Binding-site contacts:
Ligand atom C4 contacts residue ASN343 of chain 1.J at 4.3 Å.
Ligand atom C7 contacts residue PHE342 of chain 1.J at 4.4 Å (hydrophobic).
Ligand atom C8 contacts residue PHE342 of chain 1.J at 3.4 Å (hydrophobic).
Ligand atom C7 contacts residue ASN343 of chain 1.J at 3.8 Å.
Ligand atom O5 contacts residue ASN343 of chain 1.J at 2.3 Å (h-bond).
Ligand atom C3 contacts residue ASN343 of chain 1.J at 3.8 Å.
Ligand atom N2 contacts residue ASN343 of chain 1.J at 2.9 Å (h-bond).
Ligand atom O7 contacts residue ASN343 of chain 1.J at 4.2 Å.
Ligand atom N2 contacts residue PHE342 of chain 1.J at 4.3 Å.
Ligand atom C1 contacts residue ASN343 of chain 1.J at 1.4 Å.
Ligand atom C5 contacts residue ASN343 of chain 1.J at 3.6 Å.
Ligand atom C2 contacts residue ASN343 of chain 1.J at 2.5 Å.

A small-molecule ligand and the protein it binds are described below.
Small molecule (SMILES): CC(=O)N[C@H]1[C@H](O[C@H]2[C@H](O)[C@@H](NC(C)=O)CO[C@@H]2CO)O[C@H](CO)[C@@H](O)[C@@H]1O

Sequence of chain 1.J:
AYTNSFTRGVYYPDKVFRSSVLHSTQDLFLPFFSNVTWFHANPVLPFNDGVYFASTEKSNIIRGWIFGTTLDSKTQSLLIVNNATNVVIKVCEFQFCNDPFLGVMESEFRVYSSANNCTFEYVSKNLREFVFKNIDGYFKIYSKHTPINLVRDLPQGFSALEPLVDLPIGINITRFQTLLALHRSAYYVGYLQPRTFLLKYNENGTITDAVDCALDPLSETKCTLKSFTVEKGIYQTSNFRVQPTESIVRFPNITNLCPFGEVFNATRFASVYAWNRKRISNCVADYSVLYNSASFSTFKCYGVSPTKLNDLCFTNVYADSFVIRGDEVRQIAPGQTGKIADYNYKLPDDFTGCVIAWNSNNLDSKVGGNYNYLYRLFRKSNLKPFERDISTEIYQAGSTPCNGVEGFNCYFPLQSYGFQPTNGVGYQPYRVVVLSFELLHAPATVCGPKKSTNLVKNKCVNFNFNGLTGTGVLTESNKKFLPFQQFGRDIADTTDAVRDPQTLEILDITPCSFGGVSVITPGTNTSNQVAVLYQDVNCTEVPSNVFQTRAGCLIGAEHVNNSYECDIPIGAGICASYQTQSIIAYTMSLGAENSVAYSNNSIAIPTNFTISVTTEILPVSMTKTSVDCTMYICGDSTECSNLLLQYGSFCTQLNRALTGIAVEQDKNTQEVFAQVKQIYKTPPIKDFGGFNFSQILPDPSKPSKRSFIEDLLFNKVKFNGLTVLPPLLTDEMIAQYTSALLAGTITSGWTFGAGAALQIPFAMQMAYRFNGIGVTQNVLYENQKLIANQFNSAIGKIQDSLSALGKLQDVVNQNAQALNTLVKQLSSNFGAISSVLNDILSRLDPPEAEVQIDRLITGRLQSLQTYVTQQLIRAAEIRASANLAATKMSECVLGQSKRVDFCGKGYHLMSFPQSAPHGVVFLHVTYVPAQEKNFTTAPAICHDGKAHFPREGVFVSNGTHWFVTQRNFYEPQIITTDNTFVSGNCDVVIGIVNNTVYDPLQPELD